Sequence of chain 1.A:
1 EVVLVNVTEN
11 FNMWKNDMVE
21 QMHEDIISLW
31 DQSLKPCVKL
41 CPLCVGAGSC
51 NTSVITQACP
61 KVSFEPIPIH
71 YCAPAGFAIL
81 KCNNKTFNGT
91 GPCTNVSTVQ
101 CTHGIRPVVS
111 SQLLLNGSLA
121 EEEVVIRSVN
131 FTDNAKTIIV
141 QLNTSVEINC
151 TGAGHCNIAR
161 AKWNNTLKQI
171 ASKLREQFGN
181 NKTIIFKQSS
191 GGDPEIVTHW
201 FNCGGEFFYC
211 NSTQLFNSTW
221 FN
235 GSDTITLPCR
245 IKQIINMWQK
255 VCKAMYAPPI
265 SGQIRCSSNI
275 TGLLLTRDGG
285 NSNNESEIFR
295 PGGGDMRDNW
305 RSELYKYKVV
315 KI

The small molecule below binds the protein below.
Small molecule (SMILES): CC(=O)N[C@@H]1[C@@H](O)[C@H](O)[C@@H](CO)O[C@H]1O

Binding-site contacts:
Ligand atom C5 contacts residue ASN149 of chain 1.A at 3.6 Å.
Ligand atom C3 contacts residue ASN149 of chain 1.A at 3.6 Å.
Ligand atom O7 contacts residue ILE158 of chain 1.A at 4.1 Å.
Ligand atom O5 contacts residue ASN149 of chain 1.A at 2.4 Å (h-bond).
Ligand atom O7 contacts residue GLU147 of chain 1.A at 4.5 Å.
Ligand atom C2 contacts residue ASN149 of chain 1.A at 2.2 Å.
Ligand atom O6 contacts residue SER271 of chain 1.A at 3.8 Å.
Ligand atom C3 contacts residue GLU147 of chain 1.A at 4.1 Å.
Ligand atom O7 contacts residue ALA159 of chain 1.A at 3.7 Å.
Ligand atom O5 contacts residue SER271 of chain 1.A at 4.3 Å.
Ligand atom N2 contacts residue ASN149 of chain 1.A at 2.7 Å (h-bond).
Ligand atom C8 contacts residue ASN149 of chain 1.A at 3.1 Å.
Ligand atom C1 contacts residue GLU147 of chain 1.A at 4.4 Å.
Ligand atom C7 contacts residue ASN149 of chain 1.A at 3.1 Å.
Ligand atom N2 contacts residue GLU147 of chain 1.A at 4.1 Å.
Ligand atom C7 contacts residue ASN157 of chain 1.A at 4.4 Å.
Ligand atom C1 contacts residue ASN149 of chain 1.A at 1.4 Å.
Ligand atom O7 contacts residue ASN157 of chain 1.A at 3.9 Å.
Ligand atom O7 contacts residue ASN149 of chain 1.A at 4.1 Å.
Ligand atom C4 contacts residue ASN149 of chain 1.A at 4.1 Å.
Ligand atom C8 contacts residue ASN157 of chain 1.A at 4.0 Å.